Binding-site contacts:
Ligand atom C4 contacts residue ASN68 of chain 1.F at 4.3 Å.
Ligand atom O7 contacts residue LEU65 of chain 1.F at 3.4 Å.
Ligand atom C8 contacts residue LEU65 of chain 1.F at 3.6 Å (hydrophobic).
Ligand atom O7 contacts residue TRP110 of chain 1.F at 4.0 Å.
Ligand atom C3 contacts residue ASN68 of chain 1.F at 3.8 Å.
Ligand atom C5 contacts residue ASN68 of chain 1.F at 3.7 Å.
Ligand atom C4 contacts residue TRP110 of chain 1.F at 3.8 Å (hydrophobic).
Ligand atom O4 contacts residue TRP110 of chain 1.F at 4.5 Å.
Ligand atom O5 contacts residue ASN68 of chain 1.F at 2.4 Å (h-bond).
Ligand atom C1 contacts residue ASN68 of chain 1.F at 1.4 Å.
Ligand atom C7 contacts residue ASN68 of chain 1.F at 3.2 Å.
Ligand atom C7 contacts residue LEU65 of chain 1.F at 3.8 Å (hydrophobic).
Ligand atom N2 contacts residue ASN68 of chain 1.F at 2.9 Å (h-bond).
Ligand atom C5 contacts residue TRP110 of chain 1.F at 4.4 Å (hydrophobic).
Ligand atom C2 contacts residue ASN68 of chain 1.F at 2.5 Å.
Ligand atom C7 contacts residue TRP110 of chain 1.F at 4.4 Å (hydrophobic).
Ligand atom C1 contacts residue TRP110 of chain 1.F at 4.0 Å (hydrophobic).
Ligand atom C3 contacts residue TRP110 of chain 1.F at 3.9 Å (hydrophobic).
Ligand atom C2 contacts residue TRP110 of chain 1.F at 4.0 Å (hydrophobic).
Ligand atom O3 contacts residue TRP110 of chain 1.F at 3.1 Å.
Ligand atom O5 contacts residue TRP110 of chain 1.F at 4.2 Å.
Ligand atom N2 contacts residue TRP110 of chain 1.F at 4.4 Å.
Ligand atom C8 contacts residue TRP110 of chain 1.F at 4.4 Å (hydrophobic).
Ligand atom O7 contacts residue ASN68 of chain 1.F at 2.9 Å (h-bond).

A small-molecule ligand and the protein it binds are described below.
Small molecule (SMILES): CC(=O)N[C@H]1[C@H](O[C@H]2[C@H](O)[C@@H](NC(C)=O)CO[C@@H]2CO)O[C@H](CO)[C@@H](O[C@@H]2O[C@H](CO)[C@@H](O)[C@H](O)[C@@H]2O)[C@@H]1O

Sequence of chain 1.F:
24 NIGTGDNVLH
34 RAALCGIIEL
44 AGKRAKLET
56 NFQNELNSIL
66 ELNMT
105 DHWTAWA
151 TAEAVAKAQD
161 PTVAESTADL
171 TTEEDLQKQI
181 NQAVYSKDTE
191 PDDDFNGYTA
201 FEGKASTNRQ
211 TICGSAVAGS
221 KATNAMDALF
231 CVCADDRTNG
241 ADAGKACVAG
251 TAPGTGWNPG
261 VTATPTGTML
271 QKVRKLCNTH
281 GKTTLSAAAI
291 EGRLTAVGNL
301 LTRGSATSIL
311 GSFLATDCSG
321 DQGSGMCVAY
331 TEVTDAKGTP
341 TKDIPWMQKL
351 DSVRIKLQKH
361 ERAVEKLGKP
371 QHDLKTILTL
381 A